The small molecule below binds the protein below.
Small molecule (SMILES): CCn1c(-c2nonc2N)nc2c(C#CC(C)(C)O)nc(OC[C@H](N)Cc3ccccc3)cc21

Binding-site contacts:
Ligand atom N2 contacts residue TYR86 of chain 1.A at 3.7 Å.
Ligand atom C7 contacts residue LYS36 of chain 1.A at 3.7 Å.
Ligand atom C19 contacts residue THR147 of chain 1.A at 3.7 Å.
Ligand atom O2 contacts residue ALA87 of chain 1.A at 3.7 Å.
Ligand atom C3 contacts residue LEU38 of chain 1.A at 3.6 Å (hydrophobic).
Ligand atom C4 contacts residue GLY19 of chain 1.A at 3.4 Å.
Ligand atom C20 contacts residue GLU55 of chain 1.A at 3.6 Å.
Ligand atom N6 contacts residue THR147 of chain 1.A at 3.2 Å (h-bond).
Ligand atom C20 contacts residue MET84 of chain 1.A at 3.6 Å (hydrophobic).
Ligand atom C4 contacts residue LYS20 of chain 1.A at 3.4 Å.
Ligand atom O2 contacts residue PHE294 of chain 1.A at 3.6 Å.
Ligand atom C14 contacts residue THR147 of chain 1.A at 3.3 Å.
Ligand atom O3 contacts residue ASP148 of chain 1.A at 3.3 Å (salt-bridge).
Ligand atom C9 contacts residue MET137 of chain 1.A at 3.4 Å (hydrophobic).
Ligand atom C20 contacts residue PHE82 of chain 1.A at 3.6 Å (hydrophobic).
Ligand atom N3 contacts residue GLU85 of chain 1.A at 3.5 Å (salt-bridge).
Ligand atom C17 contacts residue THR147 of chain 1.A at 3.1 Å.
Ligand atom N7 contacts residue ASP148 of chain 1.A at 3.1 Å (salt-bridge).
Ligand atom O2 contacts residue MET137 of chain 1.A at 3.5 Å.
Ligand atom C13 contacts residue ASP148 of chain 1.A at 3.6 Å.
Ligand atom C5 contacts residue GLY16 of chain 1.A at 3.7 Å.
Ligand atom C16 contacts residue MET137 of chain 1.A at 3.6 Å (hydrophobic).
Ligand atom N3 contacts residue ALA34 of chain 1.A at 3.6 Å.
Ligand atom O3 contacts residue GLU55 of chain 1.A at 2.9 Å (salt-bridge).
Ligand atom C7 contacts residue ASP148 of chain 1.A at 3.6 Å.
Ligand atom C22 contacts residue GLY14 of chain 1.A at 3.5 Å.
Ligand atom C8 contacts residue ALA34 of chain 1.A at 3.5 Å (hydrophobic).
Ligand atom C17 contacts residue ASP148 of chain 1.A at 3.4 Å.
Ligand atom C23 contacts residue ASP148 of chain 1.A at 3.7 Å.
Ligand atom N2 contacts residue GLU85 of chain 1.A at 3.6 Å.
Ligand atom O3 contacts residue PHE149 of chain 1.A at 3.3 Å (h-bond).
Ligand atom C22 contacts residue VAL21 of chain 1.A at 3.6 Å (hydrophobic).
Ligand atom C13 contacts residue THR147 of chain 1.A at 3.0 Å.
Ligand atom N3 contacts residue MET84 of chain 1.A at 3.4 Å (h-bond).
Ligand atom C5 contacts residue VAL21 of chain 1.A at 3.7 Å (hydrophobic).
Ligand atom N1 contacts residue MET137 of chain 1.A at 3.2 Å.
Ligand atom N2 contacts residue ALA34 of chain 1.A at 3.3 Å.
Ligand atom N2 contacts residue ALA87 of chain 1.A at 3.1 Å (h-bond).
Ligand atom N4 contacts residue LYS36 of chain 1.A at 3.7 Å.
Ligand atom C12 contacts residue THR147 of chain 1.A at 3.3 Å.

Sequence of chain 1.C:
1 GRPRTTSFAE

Sequence of chain 1.A:
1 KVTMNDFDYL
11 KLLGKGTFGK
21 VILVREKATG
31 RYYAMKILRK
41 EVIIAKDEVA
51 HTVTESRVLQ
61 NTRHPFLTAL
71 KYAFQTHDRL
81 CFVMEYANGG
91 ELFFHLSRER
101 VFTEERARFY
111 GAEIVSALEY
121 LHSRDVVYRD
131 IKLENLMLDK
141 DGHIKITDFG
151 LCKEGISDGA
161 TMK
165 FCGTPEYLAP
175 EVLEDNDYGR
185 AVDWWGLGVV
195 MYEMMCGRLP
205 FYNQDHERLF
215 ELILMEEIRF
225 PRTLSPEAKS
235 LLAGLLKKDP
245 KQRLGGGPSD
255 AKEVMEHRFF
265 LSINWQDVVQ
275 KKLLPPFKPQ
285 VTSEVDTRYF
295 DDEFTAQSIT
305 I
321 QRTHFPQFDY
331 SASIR